Binding-site contacts:
Ligand atom C10 contacts residue NDP1 of chain 1.X at 3.3 Å.
Ligand atom C15 contacts residue TYR183 of chain 1.E at 3.9 Å (hydrophobic).
Ligand atom C16 contacts residue TYR183 of chain 1.E at 3.9 Å (hydrophobic).
Ligand atom C14 contacts residue VAL180 of chain 1.E at 3.9 Å (hydrophobic).
Ligand atom C3 contacts residue MET186 of chain 1.E at 3.9 Å (hydrophobic).
Ligand atom O1 contacts residue TYR183 of chain 1.E at 2.7 Å (h-bond).
Ligand atom C18 contacts residue NDP1 of chain 1.X at 3.4 Å.
Ligand atom C7 contacts residue SER223 of chain 1.E at 3.4 Å.
Ligand atom C15 contacts residue GLN181 of chain 1.E at 3.4 Å.
Ligand atom C6 contacts residue MET186 of chain 1.E at 3.9 Å (hydrophobic).
Ligand atom O contacts residue PHE230 of chain 1.E at 3.5 Å.
Ligand atom O contacts residue NDP1 of chain 1.X at 3.3 Å (h-bond).
Ligand atom C2 contacts residue MET186 of chain 1.E at 3.8 Å (hydrophobic).
Ligand atom C7 contacts residue NDP1 of chain 1.X at 3.5 Å.
Ligand atom C12 contacts residue PHE230 of chain 1.E at 3.9 Å (hydrophobic).
Ligand atom C11 contacts residue TYR173 of chain 1.E at 3.5 Å (hydrophobic).
Ligand atom C6 contacts residue SER223 of chain 1.E at 3.8 Å.
Ligand atom C9 contacts residue NDP1 of chain 1.X at 3.4 Å.
Ligand atom C4 contacts residue MET125 of chain 1.E at 3.6 Å (hydrophobic).
Ligand atom C1 contacts residue MET186 of chain 1.E at 3.8 Å (hydrophobic).
Ligand atom S contacts residue TYR183 of chain 1.E at 4.0 Å.
Ligand atom N1 contacts residue NDP1 of chain 1.X at 3.7 Å.
Ligand atom C17 contacts residue NDP1 of chain 1.X at 3.4 Å.
Ligand atom C8 contacts residue NDP1 of chain 1.X at 3.6 Å.
Ligand atom C2 contacts residue ALA123 of chain 1.E at 3.9 Å (hydrophobic).
Ligand atom N contacts residue ALA123 of chain 1.E at 3.3 Å (h-bond).
Ligand atom S contacts residue PHE230 of chain 1.E at 3.8 Å.
Ligand atom O1 contacts residue NDP1 of chain 1.X at 2.6 Å (h-bond).
Ligand atom C18 contacts residue TYR183 of chain 1.E at 3.5 Å (hydrophobic).
Ligand atom C contacts residue ALA121 of chain 1.E at 3.5 Å (hydrophobic).
Ligand atom C contacts residue SER223 of chain 1.E at 3.6 Å.
Ligand atom C3 contacts residue MET125 of chain 1.E at 3.7 Å (hydrophobic).
Ligand atom C8 contacts residue SER223 of chain 1.E at 3.6 Å.
Ligand atom C3 contacts residue ALA123 of chain 1.E at 3.9 Å (hydrophobic).
Ligand atom C12 contacts residue TYR173 of chain 1.E at 3.4 Å (hydrophobic).
Ligand atom N1 contacts residue SER223 of chain 1.E at 4.0 Å.
Ligand atom C1 contacts residue SER223 of chain 1.E at 3.8 Å.
Ligand atom C16 contacts residue VAL227 of chain 1.E at 3.8 Å (hydrophobic).
Ligand atom C17 contacts residue TYR183 of chain 1.E at 3.5 Å (hydrophobic).
Ligand atom N contacts residue PHE122 of chain 1.E at 3.5 Å.

This protein binds this small molecule.
Small molecule (SMILES): Cc1c(N)cccc1Cn1ccc(OCCc2cccs2)cc1=O

Sequence of chain 1.E:
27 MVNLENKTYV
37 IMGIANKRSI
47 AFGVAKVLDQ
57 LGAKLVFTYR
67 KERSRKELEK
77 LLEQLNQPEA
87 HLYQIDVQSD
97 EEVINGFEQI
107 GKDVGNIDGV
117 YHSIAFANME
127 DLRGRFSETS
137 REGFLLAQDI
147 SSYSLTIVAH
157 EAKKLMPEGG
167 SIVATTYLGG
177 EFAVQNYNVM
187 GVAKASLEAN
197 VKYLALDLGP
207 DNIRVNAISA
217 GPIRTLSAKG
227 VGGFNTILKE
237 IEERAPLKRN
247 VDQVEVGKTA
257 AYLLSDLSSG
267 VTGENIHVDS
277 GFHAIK